Binding-site contacts:
Ligand atom C13 contacts residue LEU149 of chain 1.A at 3.9 Å (hydrophobic).
Ligand atom C12 contacts residue LEU149 of chain 1.A at 3.8 Å (hydrophobic).
Ligand atom N16 contacts residue TYR99 of chain 1.A at 3.5 Å.
Ligand atom N16 contacts residue LEU100 of chain 1.A at 2.9 Å (h-bond).
Ligand atom C7 contacts residue LEU149 of chain 1.A at 3.8 Å (hydrophobic).
Ligand atom N10 contacts residue LEU100 of chain 1.A at 2.6 Å (h-bond).
Ligand atom N10 contacts residue TYR99 of chain 1.A at 4.0 Å.
Ligand atom C5 contacts residue GLY103 of chain 1.A at 3.9 Å.
Ligand atom S3 contacts residue LEU100 of chain 1.A at 3.3 Å (h-bond).
Ligand atom C22 contacts residue ASP146 of chain 1.A at 3.9 Å.
Ligand atom C11 contacts residue LEU149 of chain 1.A at 3.9 Å (hydrophobic).
Ligand atom C19 contacts residue MET97 of chain 1.A at 3.5 Å (hydrophobic).
Ligand atom N14 contacts residue TYR99 of chain 1.A at 3.8 Å.
Ligand atom N16 contacts residue GLU98 of chain 1.A at 3.5 Å (salt-bridge).
Ligand atom N26 contacts residue ASP146 of chain 1.A at 3.0 Å (salt-bridge).
Ligand atom C23 contacts residue ASP146 of chain 1.A at 4.0 Å.
Ligand atom C11 contacts residue LEU100 of chain 1.A at 3.5 Å (hydrophobic).
Ligand atom S3 contacts residue GLY103 of chain 1.A at 3.8 Å.
Ligand atom N14 contacts residue LEU149 of chain 1.A at 4.0 Å.
Ligand atom C2 contacts residue GLY103 of chain 1.A at 3.8 Å.
Ligand atom N20 contacts residue LEU149 of chain 1.A at 4.0 Å.
Ligand atom C2 contacts residue ALA101 of chain 1.A at 4.0 Å (hydrophobic).
Ligand atom C13 contacts residue GLU98 of chain 1.A at 3.9 Å.
Ligand atom C9 contacts residue LEU100 of chain 1.A at 3.5 Å (hydrophobic).
Ligand atom S3 contacts residue ALA101 of chain 1.A at 3.6 Å (h-bond).
Ligand atom C13 contacts residue ALA50 of chain 1.A at 3.6 Å (hydrophobic).
Ligand atom C21 contacts residue LEU149 of chain 1.A at 3.7 Å (hydrophobic).
Ligand atom S3 contacts residue TYR99 of chain 1.A at 3.9 Å.
Ligand atom C9 contacts residue LEU149 of chain 1.A at 4.0 Å (hydrophobic).
Ligand atom N16 contacts residue LEU149 of chain 1.A at 4.0 Å.
Ligand atom N14 contacts residue LEU100 of chain 1.A at 3.8 Å.
Ligand atom N14 contacts residue ALA50 of chain 1.A at 3.5 Å.
Ligand atom C4 contacts residue GLY103 of chain 1.A at 3.9 Å.
Ligand atom C17 contacts residue ALA50 of chain 1.A at 3.8 Å (hydrophobic).
Ligand atom C1 contacts residue GLY103 of chain 1.A at 3.9 Å.
Ligand atom N14 contacts residue GLU98 of chain 1.A at 2.7 Å (salt-bridge).
Ligand atom N8 contacts residue LEU149 of chain 1.A at 3.4 Å.
Ligand atom C22 contacts residue LEU149 of chain 1.A at 3.7 Å (hydrophobic).
Ligand atom C4 contacts residue LEU100 of chain 1.A at 3.7 Å (hydrophobic).
Ligand atom C19 contacts residue THR159 of chain 1.A at 4.0 Å.

Sequence of chain 1.A:
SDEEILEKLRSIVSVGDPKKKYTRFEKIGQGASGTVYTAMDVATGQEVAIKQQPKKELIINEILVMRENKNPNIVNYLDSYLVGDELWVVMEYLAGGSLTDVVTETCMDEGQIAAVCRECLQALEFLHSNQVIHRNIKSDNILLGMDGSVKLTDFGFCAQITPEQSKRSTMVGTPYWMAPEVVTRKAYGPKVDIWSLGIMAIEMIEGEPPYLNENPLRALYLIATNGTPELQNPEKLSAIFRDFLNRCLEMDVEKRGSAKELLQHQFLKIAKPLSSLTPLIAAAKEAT

The protein below binds the small molecule below.
Small molecule (SMILES): NC1CCN(c2nc(Nc3cc(C4CC4)[nH]n3)c3sccc3n2)CC1